Sequence of chain 1.C:
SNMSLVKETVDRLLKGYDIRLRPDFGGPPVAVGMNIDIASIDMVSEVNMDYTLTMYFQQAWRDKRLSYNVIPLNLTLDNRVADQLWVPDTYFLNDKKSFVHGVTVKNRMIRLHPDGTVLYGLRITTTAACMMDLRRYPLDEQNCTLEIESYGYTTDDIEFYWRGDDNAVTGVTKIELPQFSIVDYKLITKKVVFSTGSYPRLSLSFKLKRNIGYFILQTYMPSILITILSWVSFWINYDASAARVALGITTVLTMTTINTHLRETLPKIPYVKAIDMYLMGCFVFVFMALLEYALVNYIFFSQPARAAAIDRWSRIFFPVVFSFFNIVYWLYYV

The protein below binds the small molecule below.
Small molecule (SMILES): CC(=O)N[C@H]1[C@H](O[C@H]2[C@H](O)[C@@H](NC(C)=O)CO[C@@H]2CO)O[C@H](CO)[C@@H](O)[C@@H]1O

Binding-site contacts:
Ligand atom O7 contacts residue ASN80 of chain 1.C at 3.4 Å (h-bond).
Ligand atom O5 contacts residue HIS119 of chain 1.C at 3.6 Å (h-bond).
Ligand atom C1 contacts residue ASN80 of chain 1.C at 2.8 Å.
Ligand atom C5 contacts residue HIS119 of chain 1.C at 4.4 Å.
Ligand atom C8 contacts residue PRO78 of chain 1.C at 3.0 Å (hydrophobic).
Ligand atom C1 contacts residue HIS119 of chain 1.C at 3.8 Å.
Ligand atom C2 contacts residue ASN80 of chain 1.C at 3.3 Å.
Ligand atom O7 contacts residue PRO78 of chain 1.C at 4.4 Å.
Ligand atom C7 contacts residue PRO78 of chain 1.C at 4.1 Å (hydrophobic).
Ligand atom C8 contacts residue ASN80 of chain 1.C at 4.0 Å.
Ligand atom N2 contacts residue ASN80 of chain 1.C at 3.3 Å (h-bond).
Ligand atom O5 contacts residue ASN80 of chain 1.C at 3.8 Å.
Ligand atom C8 contacts residue LEU79 of chain 1.C at 4.3 Å (hydrophobic).
Ligand atom C7 contacts residue ASN80 of chain 1.C at 3.4 Å.
Ligand atom C6 contacts residue HIS119 of chain 1.C at 4.5 Å.